This small molecule binds to this protein.
Small molecule (SMILES): O=c1[nH]cnc2nc[nH]c12

Binding-site contacts:
Ligand atom C2 contacts residue MET180 of chain 5.A at 3.8 Å (hydrophobic).
Ligand atom N9 contacts residue THR90 of chain 5.A at 3.3 Å (h-bond).
Ligand atom N1 contacts residue PHE159 of chain 5.A at 3.7 Å.
Ligand atom O6 contacts residue PHE159 of chain 5.A at 4.0 Å.
Ligand atom C5 contacts residue CYS91 of chain 5.A at 3.8 Å (hydrophobic).
Ligand atom O6 contacts residue LEU206 of chain 5.A at 4.0 Å.
Ligand atom N1 contacts residue ILE178 of chain 5.A at 3.8 Å.
Ligand atom N3 contacts residue GLU179 of chain 5.A at 3.5 Å.
Ligand atom O6 contacts residue ASP204 of chain 5.A at 3.9 Å.
Ligand atom C8 contacts residue GLY92 of chain 5.A at 4.0 Å.
Ligand atom C8 contacts residue CYS91 of chain 5.A at 3.3 Å (hydrophobic).
Ligand atom C5 contacts residue PHE159 of chain 5.A at 3.4 Å (hydrophobic).
Ligand atom N3 contacts residue MET180 of chain 5.A at 3.7 Å.
Ligand atom C4 contacts residue GLY92 of chain 5.A at 4.1 Å.
Ligand atom C6 contacts residue PHE159 of chain 5.A at 3.5 Å (hydrophobic).
Ligand atom N3 contacts residue ILE178 of chain 5.A at 3.6 Å.
Ligand atom C4 contacts residue CYS91 of chain 5.A at 4.0 Å (hydrophobic).
Ligand atom N7 contacts residue CYS91 of chain 5.A at 3.3 Å.
Ligand atom C5 contacts residue GLY92 of chain 5.A at 3.5 Å.
Ligand atom C2 contacts residue ILE178 of chain 5.A at 3.6 Å (hydrophobic).
Ligand atom C5 contacts residue ILE178 of chain 5.A at 3.9 Å (hydrophobic).
Ligand atom C8 contacts residue THR90 of chain 5.A at 3.3 Å.
Ligand atom N7 contacts residue ASP204 of chain 5.A at 2.7 Å (salt-bridge).
Ligand atom N9 contacts residue CYS91 of chain 5.A at 3.6 Å.
Ligand atom C5 contacts residue ASP204 of chain 5.A at 3.8 Å.
Ligand atom C4 contacts residue PHE159 of chain 5.A at 3.6 Å (hydrophobic).
Ligand atom N7 contacts residue GLY92 of chain 5.A at 3.5 Å (h-bond).
Ligand atom C6 contacts residue GLY92 of chain 5.A at 3.8 Å.
Ligand atom N7 contacts residue PHE159 of chain 5.A at 3.8 Å.
Ligand atom O6 contacts residue GLY92 of chain 5.A at 3.5 Å.
Ligand atom C8 contacts residue ARG217 of chain 5.A at 4.1 Å.
Ligand atom C2 contacts residue GLU179 of chain 5.A at 3.9 Å.
Ligand atom N9 contacts residue PHE159 of chain 5.A at 4.1 Å.
Ligand atom C6 contacts residue ILE178 of chain 5.A at 3.9 Å (hydrophobic).
Ligand atom N7 contacts residue SER203 of chain 5.A at 3.5 Å (h-bond).
Ligand atom C4 contacts residue ILE178 of chain 5.A at 3.8 Å (hydrophobic).
Ligand atom C8 contacts residue ASP204 of chain 5.A at 3.4 Å.
Ligand atom C2 contacts residue PHE159 of chain 5.A at 3.6 Å (hydrophobic).
Ligand atom N3 contacts residue PHE159 of chain 5.A at 3.7 Å.
Ligand atom C8 contacts residue SER203 of chain 5.A at 3.1 Å.

Sequence of chain 5.A:
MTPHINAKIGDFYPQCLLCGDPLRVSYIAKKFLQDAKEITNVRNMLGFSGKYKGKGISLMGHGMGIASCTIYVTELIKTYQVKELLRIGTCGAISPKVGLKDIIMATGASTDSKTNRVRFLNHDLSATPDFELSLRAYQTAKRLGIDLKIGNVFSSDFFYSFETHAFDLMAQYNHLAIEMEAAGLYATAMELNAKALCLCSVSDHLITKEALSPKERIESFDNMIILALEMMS